Binding-site contacts:
Ligand atom C2 contacts residue LYS193 of chain 4.D at 3.8 Å.
Ligand atom C6 contacts residue PRO198 of chain 4.D at 4.2 Å (hydrophobic).
Ligand atom C6 contacts residue VAL201 of chain 4.D at 3.5 Å (hydrophobic).
Ligand atom C1 contacts residue ALA196 of chain 4.D at 4.0 Å (hydrophobic).
Ligand atom C5 contacts residue VAL201 of chain 4.D at 3.6 Å (hydrophobic).
Ligand atom F9 contacts residue PRO187 of chain 4.D at 3.9 Å.
Ligand atom C4 contacts residue LYS193 of chain 4.D at 4.1 Å.
Ligand atom O7 contacts residue ALA196 of chain 4.D at 3.2 Å (h-bond).
Ligand atom C5 contacts residue LYS193 of chain 4.D at 4.2 Å.
Ligand atom C6 contacts residue ILE195 of chain 4.D at 3.4 Å (hydrophobic).
Ligand atom C6 contacts residue LYS193 of chain 4.D at 4.0 Å.
Ligand atom C1 contacts residue ILE195 of chain 4.D at 3.4 Å (hydrophobic).
Ligand atom O7 contacts residue ASN197 of chain 4.D at 4.4 Å.
Ligand atom C1 contacts residue LYS193 of chain 4.D at 3.8 Å.
Ligand atom O7 contacts residue ILE195 of chain 4.D at 2.7 Å (h-bond).
Ligand atom O7 contacts residue LYS193 of chain 4.D at 3.9 Å.
Ligand atom C3 contacts residue LYS193 of chain 4.D at 3.8 Å.
Ligand atom C5 contacts residue PRO198 of chain 4.D at 4.2 Å (hydrophobic).
Ligand atom O8 contacts residue LYS193 of chain 4.D at 4.0 Å.
Ligand atom C1 contacts residue PRO198 of chain 4.D at 4.4 Å (hydrophobic).

Sequence of chain 4.D:
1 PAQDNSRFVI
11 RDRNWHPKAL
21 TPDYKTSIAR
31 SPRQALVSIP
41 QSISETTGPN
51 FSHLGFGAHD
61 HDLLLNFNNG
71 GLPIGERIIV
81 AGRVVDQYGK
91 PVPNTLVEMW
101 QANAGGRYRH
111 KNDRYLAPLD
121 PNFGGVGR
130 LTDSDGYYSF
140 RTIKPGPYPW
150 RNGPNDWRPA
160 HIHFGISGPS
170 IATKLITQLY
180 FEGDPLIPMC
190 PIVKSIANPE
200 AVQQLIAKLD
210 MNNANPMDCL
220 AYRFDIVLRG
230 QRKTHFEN

This protein binds this small molecule.
Small molecule (SMILES): Oc1ccc(F)cc1O